Sequence of chain 1.A:
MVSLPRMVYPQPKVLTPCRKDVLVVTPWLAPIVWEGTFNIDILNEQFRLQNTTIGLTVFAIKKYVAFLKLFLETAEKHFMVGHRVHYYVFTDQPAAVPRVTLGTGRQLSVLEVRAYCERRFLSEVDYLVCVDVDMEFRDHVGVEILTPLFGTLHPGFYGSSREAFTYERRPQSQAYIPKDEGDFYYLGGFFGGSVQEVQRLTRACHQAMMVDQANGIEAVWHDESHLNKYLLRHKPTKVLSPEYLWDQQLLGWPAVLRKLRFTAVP

Binding-site contacts:
Ligand atom C4 contacts residue TRP238 of chain 1.A at 3.7 Å (hydrophobic).
Ligand atom O3 contacts residue ASP264 of chain 1.A at 4.2 Å.
Ligand atom O4 contacts residue GLU241 of chain 1.A at 2.6 Å (salt-bridge).
Ligand atom O6 contacts residue TRP238 of chain 1.A at 3.3 Å (h-bond).
Ligand atom C6 contacts residue GLU241 of chain 1.A at 3.5 Å.
Ligand atom C1 contacts residue HIS171 of chain 1.A at 4.2 Å.
Ligand atom O4 contacts residue ASP264 of chain 1.A at 3.1 Å (salt-bridge).
Ligand atom O4 contacts residue HIS171 of chain 1.A at 2.9 Å.
Ligand atom C6' contacts residue LEU267 of chain 1.A at 3.7 Å (hydrophobic).
Ligand atom C5' contacts residue LEU268 of chain 1.A at 3.6 Å (hydrophobic).
Ligand atom C4' contacts residue HIS171 of chain 1.A at 3.9 Å.
Ligand atom O6 contacts residue THR183 of chain 1.A at 2.7 Å (h-bond).
Ligand atom C6 contacts residue TYR202 of chain 1.A at 3.8 Å (hydrophobic).
Ligand atom C6' contacts residue LEU268 of chain 1.A at 3.5 Å (hydrophobic).
Ligand atom C5 contacts residue GLU241 of chain 1.A at 4.0 Å.
Ligand atom C6' contacts residue HIS171 of chain 1.A at 4.3 Å.
Ligand atom C6' contacts residue GLY173 of chain 1.A at 4.0 Å.
Ligand atom C5 contacts residue HIS171 of chain 1.A at 4.1 Å.
Ligand atom C3 contacts residue TRP238 of chain 1.A at 3.9 Å (hydrophobic).
Ligand atom O1 contacts residue HIS171 of chain 1.A at 4.0 Å.
Ligand atom C4 contacts residue HIS171 of chain 1.A at 4.0 Å.
Ligand atom C5' contacts residue LEU267 of chain 1.A at 3.8 Å (hydrophobic).
Ligand atom C6' contacts residue PRO172 of chain 1.A at 4.1 Å (hydrophobic).
Ligand atom C6 contacts residue PRO172 of chain 1.A at 4.2 Å (hydrophobic).
Ligand atom C4 contacts residue GLU241 of chain 1.A at 3.4 Å.
Ligand atom O6 contacts residue PHE174 of chain 1.A at 3.3 Å.
Ligand atom O4 contacts residue ALA281 of chain 1.A at 4.1 Å.
Ligand atom O5 contacts residue PHE174 of chain 1.A at 4.1 Å.
Ligand atom C4' contacts residue GLY173 of chain 1.A at 3.4 Å.
Ligand atom C4 contacts residue ASP264 of chain 1.A at 3.6 Å.
Ligand atom C2' contacts residue LEU267 of chain 1.A at 3.9 Å (hydrophobic).
Ligand atom C2 contacts residue HIS171 of chain 1.A at 4.0 Å.
Ligand atom C6 contacts residue PHE174 of chain 1.A at 4.2 Å (hydrophobic).
Ligand atom C6 contacts residue HIS171 of chain 1.A at 4.1 Å.
Ligand atom C5' contacts residue GLY173 of chain 1.A at 3.6 Å.
Ligand atom C5 contacts residue TRP238 of chain 1.A at 3.5 Å (hydrophobic).
Ligand atom C4 contacts residue LEU267 of chain 1.A at 4.2 Å (hydrophobic).
Ligand atom O5 contacts residue HIS171 of chain 1.A at 3.5 Å.
Ligand atom C6 contacts residue THR183 of chain 1.A at 3.3 Å.
Ligand atom C6 contacts residue TRP238 of chain 1.A at 3.4 Å (hydrophobic).

This small molecule binds to this protein.
Small molecule (SMILES): C=CCCCCO[C@@H]1O[C@H](CO)[C@H](O)[C@H](N)[C@H]1O[C@@H]1O[C@@H](C)[C@@H](O)[C@@H](O)[C@@H]1O